Sequence of chain 17.A:
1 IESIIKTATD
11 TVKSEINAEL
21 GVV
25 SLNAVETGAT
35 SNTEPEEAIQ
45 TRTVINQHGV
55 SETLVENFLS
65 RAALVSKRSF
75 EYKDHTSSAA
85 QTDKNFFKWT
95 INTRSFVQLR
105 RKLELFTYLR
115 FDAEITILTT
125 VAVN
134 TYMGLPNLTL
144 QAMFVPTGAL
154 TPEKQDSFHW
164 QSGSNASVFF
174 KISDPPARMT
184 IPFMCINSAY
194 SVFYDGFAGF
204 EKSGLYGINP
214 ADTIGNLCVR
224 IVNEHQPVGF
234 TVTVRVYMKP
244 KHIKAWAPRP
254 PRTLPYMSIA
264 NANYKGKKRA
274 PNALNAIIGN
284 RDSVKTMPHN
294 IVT

Sequence of chain 17.B:
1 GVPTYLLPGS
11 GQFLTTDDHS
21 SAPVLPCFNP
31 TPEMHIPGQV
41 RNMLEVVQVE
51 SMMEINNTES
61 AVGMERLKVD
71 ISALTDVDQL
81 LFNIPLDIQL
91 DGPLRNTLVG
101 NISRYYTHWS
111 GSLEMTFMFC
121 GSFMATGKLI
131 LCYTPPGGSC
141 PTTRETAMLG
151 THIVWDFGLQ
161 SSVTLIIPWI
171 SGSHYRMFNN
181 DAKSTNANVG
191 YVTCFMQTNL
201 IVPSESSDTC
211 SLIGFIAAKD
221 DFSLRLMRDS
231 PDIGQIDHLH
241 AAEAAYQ

Binding-site contacts:
Ligand atom C4 contacts residue PRO274 of chain 17.A at 3.8 Å (hydrophobic).
Ligand atom O4 contacts residue PRO231 of chain 17.B at 3.8 Å.
Ligand atom C3 contacts residue ARG95 of chain 17.B at 3.8 Å.
Ligand atom O4 contacts residue ASP232 of chain 17.B at 2.9 Å (salt-bridge).
Ligand atom C4 contacts residue PRO231 of chain 17.B at 3.4 Å (hydrophobic).
Ligand atom O1B contacts residue ARG104 of chain 17.B at 2.4 Å (salt-bridge).
Ligand atom C3 contacts residue PRO274 of chain 17.A at 3.7 Å (hydrophobic).
Ligand atom O3 contacts residue PRO274 of chain 17.A at 3.6 Å.
Ligand atom C3 contacts residue ARG104 of chain 17.B at 3.8 Å.
Ligand atom N5 contacts residue PRO231 of chain 17.B at 2.6 Å (h-bond).
Ligand atom C4 contacts residue ASP232 of chain 17.B at 3.5 Å.
Ligand atom O4 contacts residue ARG95 of chain 17.B at 3.3 Å (salt-bridge).
Ligand atom C11 contacts residue PRO231 of chain 17.B at 3.5 Å (hydrophobic).
Ligand atom O7 contacts residue LYS270 of chain 17.A at 3.4 Å (salt-bridge).
Ligand atom O7 contacts residue ASN180 of chain 17.B at 3.2 Å (h-bond).
Ligand atom O4 contacts residue ASP91 of chain 17.B at 2.4 Å (salt-bridge).
Ligand atom C11 contacts residue ASP232 of chain 17.B at 3.4 Å.
Ligand atom O6 contacts residue ASP91 of chain 17.B at 3.2 Å.
Ligand atom O1B contacts residue ASP91 of chain 17.B at 3.8 Å.
Ligand atom C5 contacts residue PRO231 of chain 17.B at 3.4 Å (hydrophobic).
Ligand atom O10 contacts residue ASN275 of chain 17.A at 2.7 Å (h-bond).
Ligand atom C11 contacts residue GLY234 of chain 17.B at 3.7 Å.
Ligand atom C7 contacts residue ASN180 of chain 17.B at 3.5 Å.
Ligand atom O6 contacts residue PRO274 of chain 17.A at 3.8 Å.
Ligand atom O3 contacts residue GLY282 of chain 17.A at 3.3 Å.
Ligand atom C4 contacts residue ARG104 of chain 17.B at 3.7 Å.
Ligand atom C10 contacts residue ASN275 of chain 17.A at 3.2 Å.
Ligand atom O7 contacts residue PRO274 of chain 17.A at 3.5 Å.
Ligand atom C10 contacts residue LYS270 of chain 17.A at 3.6 Å.
Ligand atom O4 contacts residue ASN275 of chain 17.A at 2.8 Å (h-bond).
Ligand atom C8 contacts residue ASN180 of chain 17.B at 3.0 Å.
Ligand atom C4 contacts residue ASP91 of chain 17.B at 3.4 Å.
Ligand atom N5 contacts residue ASN275 of chain 17.A at 3.5 Å (h-bond).
Ligand atom C4 contacts residue ASN275 of chain 17.A at 3.7 Å.
Ligand atom C1 contacts residue ARG104 of chain 17.B at 3.4 Å.
Ligand atom C11 contacts residue ILE233 of chain 17.B at 3.5 Å (hydrophobic).
Ligand atom C10 contacts residue PRO231 of chain 17.B at 3.5 Å (hydrophobic).
Ligand atom C5 contacts residue ASN275 of chain 17.A at 3.5 Å.
Ligand atom O10 contacts residue LYS270 of chain 17.A at 3.0 Å (salt-bridge).
Ligand atom C10 contacts residue ASP232 of chain 17.B at 3.6 Å.

The protein below binds the small molecule below.
Small molecule (SMILES): CC(=O)N[C@@H]1[C@@H](O)[C@H](O[C@@H]2O[C@H](CO[C@]3(C(=O)O)C[C@H](O)[C@@H](NC(C)=O)[C@H]([C@H](O)[C@H](O)CO)O3)[C@H](O)[C@H](O)[C@H]2O)[C@@H](CO)O[C@H]1O